Binding-site contacts:
Ligand atom CA contacts residue ASP243 of chain 2.D at 4.3 Å.
Ligand atom C contacts residue ARG35 of chain 2.D at 3.6 Å.
Ligand atom CG2 contacts residue ASP243 of chain 2.D at 3.3 Å.
Ligand atom CA contacts residue ASP243 of chain 2.D at 3.3 Å.
Ligand atom CD contacts residue ARG36 of chain 2.D at 4.1 Å.
Ligand atom CB contacts residue ASP243 of chain 2.D at 4.3 Å.
Ligand atom CB contacts residue ARG35 of chain 2.D at 3.5 Å.
Ligand atom N contacts residue ARG35 of chain 2.D at 4.1 Å.
Ligand atom CD1 contacts residue LEU32 of chain 2.D at 3.8 Å (hydrophobic).
Ligand atom C contacts residue ARG36 of chain 2.D at 3.2 Å.
Ligand atom CA contacts residue ARG35 of chain 2.D at 3.9 Å.
Ligand atom O contacts residue ASP243 of chain 2.D at 4.1 Å.
Ligand atom O contacts residue ARG29 of chain 2.D at 3.8 Å.
Ligand atom CB contacts residue LEU40 of chain 2.D at 4.1 Å (hydrophobic).
Ligand atom OG contacts residue ARG29 of chain 2.D at 4.3 Å.
Ligand atom CG2 contacts residue PRO43 of chain 2.D at 3.9 Å (hydrophobic).
Ligand atom O contacts residue ARG36 of chain 2.D at 3.6 Å (salt-bridge).
Ligand atom CG2 contacts residue LEU40 of chain 2.D at 4.2 Å (hydrophobic).
Ligand atom CA contacts residue PRO43 of chain 2.D at 4.4 Å (hydrophobic).
Ligand atom CG1 contacts residue ARG35 of chain 2.D at 4.2 Å.
Ligand atom CB contacts residue ARG29 of chain 2.D at 4.1 Å.
Ligand atom CA contacts residue ASP243 of chain 2.D at 4.4 Å.
Ligand atom C contacts residue ASP243 of chain 2.D at 3.8 Å.
Ligand atom N contacts residue ASP243 of chain 2.D at 3.2 Å (salt-bridge).
Ligand atom N contacts residue ASP243 of chain 2.D at 2.8 Å (salt-bridge).
Ligand atom C contacts residue ASP243 of chain 2.D at 3.9 Å.
Ligand atom O contacts residue ARG35 of chain 2.D at 3.1 Å (salt-bridge).
Ligand atom CD1 contacts residue ARG29 of chain 2.D at 4.4 Å.
Ligand atom CB contacts residue PRO43 of chain 2.D at 3.8 Å (hydrophobic).
Ligand atom CB contacts residue ARG35 of chain 2.D at 4.1 Å.
Ligand atom OE1 contacts residue ARG36 of chain 2.D at 3.8 Å.
Ligand atom CG contacts residue LEU40 of chain 2.D at 4.4 Å (hydrophobic).
Ligand atom NE2 contacts residue ARG36 of chain 2.D at 3.9 Å.
Ligand atom CD1 contacts residue LEU40 of chain 2.D at 3.8 Å (hydrophobic).
Ligand atom N contacts residue PRO43 of chain 2.D at 4.4 Å.
Ligand atom O contacts residue ARG35 of chain 2.D at 3.4 Å (salt-bridge).
Ligand atom CD1 contacts residue ARG35 of chain 2.D at 4.5 Å.
Ligand atom CA contacts residue ARG29 of chain 2.D at 4.0 Å.
Ligand atom OG contacts residue ILE25 of chain 2.D at 4.0 Å.
Ligand atom C contacts residue ARG35 of chain 2.D at 4.4 Å.

A protein and the small-molecule ligand that binds it are described below.
Small molecule (SMILES): CC[C@H](C)[C@H](NC(=O)[C@H](CC(C)C)NC(=O)[C@H](CO)NC(=O)CNC(=O)[C@@H](NC(=O)[C@@H](N)[C@@H](C)O)C(C)C)C(=O)N[C@H](C=O)CCC(N)=O

Sequence of chain 2.D:
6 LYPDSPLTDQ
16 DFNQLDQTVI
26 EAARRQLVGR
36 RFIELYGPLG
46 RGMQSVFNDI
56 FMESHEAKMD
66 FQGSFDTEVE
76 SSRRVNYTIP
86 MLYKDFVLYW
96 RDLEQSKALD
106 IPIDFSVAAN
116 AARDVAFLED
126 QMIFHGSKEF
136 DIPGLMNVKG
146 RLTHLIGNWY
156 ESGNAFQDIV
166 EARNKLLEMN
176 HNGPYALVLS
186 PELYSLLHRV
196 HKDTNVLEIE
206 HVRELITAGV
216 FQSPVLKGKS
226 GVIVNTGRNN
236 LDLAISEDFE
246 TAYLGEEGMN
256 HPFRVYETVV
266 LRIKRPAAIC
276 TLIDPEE